Binding-site contacts:
Ligand atom C3 contacts residue ASN70 of chain 1.C at 3.7 Å.
Ligand atom O3 contacts residue ASP38 of chain 1.C at 3.4 Å (salt-bridge).
Ligand atom O6 contacts residue VAL37 of chain 1.C at 3.7 Å.
Ligand atom C1 contacts residue THR72 of chain 1.C at 3.0 Å.
Ligand atom N2 contacts residue ASN70 of chain 1.C at 2.7 Å (h-bond).
Ligand atom C5 contacts residue TYR15 of chain 1.C at 3.8 Å (hydrophobic).
Ligand atom O5 contacts residue VAL37 of chain 1.C at 3.4 Å.
Ligand atom O7 contacts residue VAL37 of chain 1.C at 4.0 Å.
Ligand atom O6 contacts residue GLN170 of chain 1.C at 3.6 Å (h-bond).
Ligand atom C5 contacts residue ASN70 of chain 1.C at 3.7 Å.
Ligand atom C2 contacts residue ASP38 of chain 1.C at 3.4 Å.
Ligand atom O3 contacts residue LEU35 of chain 1.C at 3.5 Å.
Ligand atom C1 contacts residue VAL37 of chain 1.C at 3.8 Å (hydrophobic).
Ligand atom O5 contacts residue GLN170 of chain 1.C at 3.9 Å.
Ligand atom C3 contacts residue TYR15 of chain 1.C at 3.5 Å (hydrophobic).
Ligand atom C3 contacts residue ASP38 of chain 1.C at 3.3 Å.
Ligand atom C1 contacts residue ASN70 of chain 1.C at 1.4 Å.
Ligand atom C1 contacts residue TYR15 of chain 1.C at 3.7 Å (hydrophobic).
Ligand atom C2 contacts residue ASN70 of chain 1.C at 2.4 Å.
Ligand atom O6 contacts residue TYR15 of chain 1.C at 3.1 Å (h-bond).
Ligand atom C8 contacts residue ASP38 of chain 1.C at 3.7 Å.
Ligand atom O7 contacts residue ASN70 of chain 1.C at 4.0 Å.
Ligand atom N2 contacts residue ASP38 of chain 1.C at 2.5 Å (salt-bridge).
Ligand atom C7 contacts residue ASN70 of chain 1.C at 3.2 Å.
Ligand atom C7 contacts residue ASP38 of chain 1.C at 3.3 Å.
Ligand atom C8 contacts residue ASN70 of chain 1.C at 3.7 Å.
Ligand atom O5 contacts residue ASN70 of chain 1.C at 2.4 Å (h-bond).
Ligand atom O3 contacts residue VAL37 of chain 1.C at 3.3 Å.
Ligand atom C6 contacts residue TYR15 of chain 1.C at 3.1 Å (hydrophobic).
Ligand atom C3 contacts residue VAL37 of chain 1.C at 3.3 Å (hydrophobic).
Ligand atom O6 contacts residue SER13 of chain 1.C at 3.6 Å.
Ligand atom C4 contacts residue TYR15 of chain 1.C at 3.9 Å (hydrophobic).
Ligand atom C2 contacts residue THR72 of chain 1.C at 3.8 Å.
Ligand atom N2 contacts residue THR72 of chain 1.C at 3.6 Å (h-bond).
Ligand atom O4 contacts residue VAL37 of chain 1.C at 3.3 Å.
Ligand atom C5 contacts residue GLN68 of chain 1.C at 3.8 Å.
Ligand atom C2 contacts residue VAL37 of chain 1.C at 3.8 Å (hydrophobic).
Ligand atom O7 contacts residue THR74 of chain 1.C at 3.4 Å (h-bond).
Ligand atom C4 contacts residue VAL37 of chain 1.C at 3.8 Å (hydrophobic).
Ligand atom C6 contacts residue GLN68 of chain 1.C at 3.1 Å.

The small molecule below binds the protein below.
Small molecule (SMILES): CC(=O)N[C@H]1[C@H](O[C@H]2[C@H](O)[C@@H](NC(C)=O)CO[C@@H]2CO)O[C@H](CO)[C@@H](O[C@@H]2O[C@H](CO[C@H]3O[C@H](CO)[C@@H](O)[C@H](O)[C@@H]3O)[C@@H](O)[C@H](O[C@H]3O[C@H](CO)[C@@H](O)[C@H](O)[C@@H]3O)[C@@H]2O)[C@@H]1O

Sequence of chain 1.C:
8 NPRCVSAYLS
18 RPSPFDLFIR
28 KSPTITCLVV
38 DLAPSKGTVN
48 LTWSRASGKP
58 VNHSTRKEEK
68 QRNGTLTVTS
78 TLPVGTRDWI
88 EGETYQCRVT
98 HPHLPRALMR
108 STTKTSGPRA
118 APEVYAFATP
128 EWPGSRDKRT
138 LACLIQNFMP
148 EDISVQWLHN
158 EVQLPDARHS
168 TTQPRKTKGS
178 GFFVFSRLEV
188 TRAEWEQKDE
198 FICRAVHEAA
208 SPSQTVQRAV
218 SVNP